Sequence of chain 1.A:
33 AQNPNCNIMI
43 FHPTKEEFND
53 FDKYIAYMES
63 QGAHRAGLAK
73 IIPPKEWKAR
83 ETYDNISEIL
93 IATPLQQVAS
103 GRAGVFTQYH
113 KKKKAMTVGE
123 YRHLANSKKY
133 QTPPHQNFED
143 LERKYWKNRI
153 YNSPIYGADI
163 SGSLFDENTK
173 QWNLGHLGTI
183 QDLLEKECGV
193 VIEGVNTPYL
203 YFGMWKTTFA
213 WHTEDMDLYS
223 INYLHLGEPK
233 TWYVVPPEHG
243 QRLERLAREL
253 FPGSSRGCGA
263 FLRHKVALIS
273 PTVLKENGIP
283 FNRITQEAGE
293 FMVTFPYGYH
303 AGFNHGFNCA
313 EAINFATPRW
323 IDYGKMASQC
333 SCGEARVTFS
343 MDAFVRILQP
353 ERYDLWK

Binding-site contacts:
Ligand atom C8 contacts residue THR287 of chain 1.A at 3.6 Å.
Ligand atom N1 contacts residue THR287 of chain 1.A at 4.4 Å.
Ligand atom N1 contacts residue GLU289 of chain 1.A at 1.8 Å (salt-bridge).
Ligand atom C3 contacts residue THR287 of chain 1.A at 4.0 Å.
Ligand atom C7 contacts residue SO41 of chain 1.O at 4.2 Å.
Ligand atom C1 contacts residue THR287 of chain 1.A at 3.8 Å.
Ligand atom C2 contacts residue THR287 of chain 1.A at 4.0 Å.
Ligand atom N2 contacts residue THR287 of chain 1.A at 3.5 Å.
Ligand atom C3 contacts residue GLU289 of chain 1.A at 2.5 Å.
Ligand atom C3 contacts residue PHE140 of chain 1.A at 1.8 Å (hydrophobic).
Ligand atom C4 contacts residue THR287 of chain 1.A at 4.5 Å.
Ligand atom C7 contacts residue PHE140 of chain 1.A at 0.6 Å (hydrophobic).
Ligand atom C7 contacts residue HIS307 of chain 1.A at 4.5 Å.
Ligand atom C2 contacts residue PHE140 of chain 1.A at 3.6 Å (hydrophobic).
Ligand atom C4 contacts residue GLU289 of chain 1.A at 2.8 Å.
Ligand atom C5 contacts residue GLU289 of chain 1.A at 4.2 Å.
Ligand atom C6 contacts residue HIS307 of chain 1.A at 4.0 Å.
Ligand atom C1 contacts residue LYS72 of chain 1.A at 4.0 Å.
Ligand atom C1 contacts residue GLU289 of chain 1.A at 3.8 Å.
Ligand atom C1 contacts residue SO41 of chain 1.O at 3.8 Å.
Ligand atom C7 contacts residue THR287 of chain 1.A at 3.8 Å.
Ligand atom N1 contacts residue PHE140 of chain 1.A at 3.2 Å.
Ligand atom C5 contacts residue PHE140 of chain 1.A at 0.3 Å (hydrophobic).
Ligand atom C2 contacts residue GLU289 of chain 1.A at 3.0 Å.
Ligand atom C8 contacts residue SO41 of chain 1.O at 3.9 Å.
Ligand atom C6 contacts residue PHE140 of chain 1.A at 1.0 Å (hydrophobic).
Ligand atom C2 contacts residue SO41 of chain 1.O at 3.9 Å.
Ligand atom N2 contacts residue PHE140 of chain 1.A at 2.9 Å.
Ligand atom N2 contacts residue SO41 of chain 1.O at 2.9 Å (h-bond).
Ligand atom C7 contacts residue EDO1 of chain 1.H at 4.2 Å.
Ligand atom N2 contacts residue GLU289 of chain 1.A at 4.0 Å.
Ligand atom C4 contacts residue PHE140 of chain 1.A at 1.6 Å (hydrophobic).
Ligand atom C8 contacts residue PHE140 of chain 1.A at 1.5 Å (hydrophobic).
Ligand atom C8 contacts residue GLU289 of chain 1.A at 3.8 Å.
Ligand atom C4 contacts residue PRO231 of chain 1.A at 4.1 Å (hydrophobic).
Ligand atom C5 contacts residue PRO231 of chain 1.A at 3.9 Å (hydrophobic).
Ligand atom C6 contacts residue THR287 of chain 1.A at 4.2 Å.

The small molecule below binds the protein below.
Small molecule (SMILES): Cc1nc2ccccc2[nH]1